The protein below binds the small molecule below.
Small molecule (SMILES): CN1CN([C@@H]2O[C@H](CO[P](=O)(O)O[P](=O)(O)OP(=O)(O)O)[C@@H](O)[C@H]2O)c2nc(N)[nH]c(=O)c21

Sequence of chain 1.C:
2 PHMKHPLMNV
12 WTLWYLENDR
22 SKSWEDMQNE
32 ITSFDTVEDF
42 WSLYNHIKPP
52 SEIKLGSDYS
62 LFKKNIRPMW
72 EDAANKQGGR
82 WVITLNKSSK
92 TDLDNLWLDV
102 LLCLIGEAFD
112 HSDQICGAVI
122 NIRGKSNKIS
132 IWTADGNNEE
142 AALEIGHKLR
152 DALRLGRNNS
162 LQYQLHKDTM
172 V

Binding-site contacts:
Ligand atom O1B contacts residue LYS129 of chain 1.C at 2.7 Å (salt-bridge).
Ligand atom N3 contacts residue TRP71 of chain 1.C at 3.7 Å.
Ligand atom O2B contacts residue ARG124 of chain 1.C at 3.0 Å (salt-bridge).
Ligand atom O4' contacts residue TRP25 of chain 1.C at 3.4 Å.
Ligand atom C8 contacts residue TRP25 of chain 1.C at 3.5 Å (hydrophobic).
Ligand atom C8 contacts residue TRP71 of chain 1.C at 3.9 Å (hydrophobic).
Ligand atom N1 contacts residue TRP25 of chain 1.C at 3.7 Å.
Ligand atom O6 contacts residue TRP71 of chain 1.C at 2.7 Å (h-bond).
Ligand atom C2 contacts residue GLU72 of chain 1.C at 3.4 Å.
Ligand atom O6 contacts residue GLU72 of chain 1.C at 3.7 Å.
Ligand atom CM7 contacts residue TRP25 of chain 1.C at 3.6 Å (hydrophobic).
Ligand atom PA contacts residue ARG124 of chain 1.C at 3.9 Å.
Ligand atom C2 contacts residue TRP25 of chain 1.C at 3.7 Å (hydrophobic).
Ligand atom C4 contacts residue TRP25 of chain 1.C at 3.4 Å (hydrophobic).
Ligand atom C4 contacts residue TRP71 of chain 1.C at 3.6 Å (hydrophobic).
Ligand atom C2 contacts residue TRP71 of chain 1.C at 3.7 Å (hydrophobic).
Ligand atom C5 contacts residue TRP25 of chain 1.C at 3.6 Å (hydrophobic).
Ligand atom O1B contacts residue ARG124 of chain 1.C at 4.0 Å.
Ligand atom N3 contacts residue TRP25 of chain 1.C at 3.7 Å.
Ligand atom O6 contacts residue TRP25 of chain 1.C at 3.7 Å.
Ligand atom N2 contacts residue GLU72 of chain 1.C at 2.7 Å (salt-bridge).
Ligand atom N7 contacts residue TRP71 of chain 1.C at 3.4 Å.
Ligand atom CM7 contacts residue TRP71 of chain 1.C at 3.7 Å (hydrophobic).
Ligand atom C1' contacts residue TRP25 of chain 1.C at 3.4 Å (hydrophobic).
Ligand atom O3A contacts residue ARG124 of chain 1.C at 3.2 Å (salt-bridge).
Ligand atom PB contacts residue LYS129 of chain 1.C at 4.0 Å.
Ligand atom O1A contacts residue ARG124 of chain 1.C at 3.4 Å (salt-bridge).
Ligand atom C6 contacts residue TRP71 of chain 1.C at 3.3 Å (hydrophobic).
Ligand atom O1A contacts residue ASN122 of chain 1.C at 3.9 Å.
Ligand atom N7 contacts residue TRP25 of chain 1.C at 3.3 Å.
Ligand atom O6 contacts residue MET70 of chain 1.C at 3.1 Å.
Ligand atom PB contacts residue ARG124 of chain 1.C at 3.9 Å.
Ligand atom C6 contacts residue GLU72 of chain 1.C at 3.8 Å.
Ligand atom C6 contacts residue TRP25 of chain 1.C at 3.5 Å (hydrophobic).
Ligand atom N9 contacts residue TRP71 of chain 1.C at 3.8 Å.
Ligand atom N1 contacts residue TRP71 of chain 1.C at 3.3 Å.
Ligand atom C6 contacts residue MET70 of chain 1.C at 4.0 Å (hydrophobic).
Ligand atom N1 contacts residue GLU72 of chain 1.C at 3.0 Å (salt-bridge).
Ligand atom N9 contacts residue TRP25 of chain 1.C at 3.5 Å (h-bond).
Ligand atom C5 contacts residue TRP71 of chain 1.C at 3.5 Å (hydrophobic).